Sequence of chain 1.C:
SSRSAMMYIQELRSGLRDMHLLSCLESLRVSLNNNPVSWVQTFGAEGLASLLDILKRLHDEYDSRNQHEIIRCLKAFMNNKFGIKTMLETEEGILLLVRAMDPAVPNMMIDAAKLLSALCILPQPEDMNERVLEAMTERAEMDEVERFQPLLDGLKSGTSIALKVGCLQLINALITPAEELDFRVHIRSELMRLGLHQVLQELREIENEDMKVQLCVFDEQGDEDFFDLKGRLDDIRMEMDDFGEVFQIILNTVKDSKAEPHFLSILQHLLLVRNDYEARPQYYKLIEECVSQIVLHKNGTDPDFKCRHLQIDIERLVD

Binding-site contacts:
Ligand atom O4 contacts residue ARG201 of chain 1.A at 3.2 Å (salt-bridge).
Ligand atom O4 contacts residue ARG155 of chain 1.A at 3.8 Å.
Ligand atom O3 contacts residue HIS194 of chain 1.A at 3.3 Å (h-bond).
Ligand atom C6 contacts residue GLU154 of chain 1.A at 3.7 Å.
Ligand atom O4 contacts residue HIS194 of chain 1.A at 3.3 Å (h-bond).
Ligand atom O6 contacts residue THR145 of chain 1.A at 3.8 Å.
Ligand atom C4 contacts residue ARG201 of chain 1.A at 4.3 Å.
Ligand atom C6 contacts residue ARG155 of chain 1.A at 3.4 Å.
Ligand atom C4 contacts residue HIS194 of chain 1.A at 4.1 Å.
Ligand atom O6 contacts residue GLU198 of chain 1.A at 3.3 Å (salt-bridge).
Ligand atom O1 contacts residue GLU286 of chain 1.C at 4.3 Å.
Ligand atom C1 contacts residue GLU286 of chain 1.C at 4.0 Å.
Ligand atom C5 contacts residue GLU198 of chain 1.A at 4.5 Å.
Ligand atom C5 contacts residue ARG201 of chain 1.A at 4.4 Å.
Ligand atom O3 contacts residue GLU286 of chain 1.C at 4.0 Å.
Ligand atom O6 contacts residue ARG155 of chain 1.A at 4.2 Å.
Ligand atom C4 contacts residue GLU154 of chain 1.A at 3.4 Å.
Ligand atom C5 contacts residue GLU154 of chain 1.A at 4.3 Å.
Ligand atom C3 contacts residue GLU154 of chain 1.A at 4.2 Å.
Ligand atom O3 contacts residue GLU154 of chain 1.A at 4.4 Å.
Ligand atom C3 contacts residue HIS194 of chain 1.A at 4.2 Å.
Ligand atom O2 contacts residue GLU286 of chain 1.C at 4.5 Å.
Ligand atom C6 contacts residue GLU198 of chain 1.A at 3.5 Å.
Ligand atom O4 contacts residue GLU154 of chain 1.A at 3.1 Å (salt-bridge).
Ligand atom O6 contacts residue ARG155 of chain 1.A at 3.5 Å (salt-bridge).
Ligand atom C6 contacts residue THR145 of chain 1.A at 4.5 Å.

The protein below binds the small molecule below.
Small molecule (SMILES): OC[C@@H]1O[C@@](CO)(O[C@@H]2O[C@H](CO)C(O)[C@@H](O)[C@@H]2O)[C@@H](O)[C@H]1O

Sequence of chain 1.A:
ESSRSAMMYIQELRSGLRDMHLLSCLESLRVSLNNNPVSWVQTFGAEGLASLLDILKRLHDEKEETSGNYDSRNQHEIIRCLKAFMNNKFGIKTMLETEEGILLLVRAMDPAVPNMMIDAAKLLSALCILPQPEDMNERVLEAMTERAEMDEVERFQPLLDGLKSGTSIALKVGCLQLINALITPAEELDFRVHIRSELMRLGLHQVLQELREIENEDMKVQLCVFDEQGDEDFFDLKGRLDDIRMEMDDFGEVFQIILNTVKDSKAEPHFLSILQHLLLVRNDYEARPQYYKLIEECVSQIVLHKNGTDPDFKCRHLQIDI